The small molecule below binds the protein below.
Small molecule (SMILES): CC(=O)N[C@@H]1[C@@H](O)[C@H](O)[C@@H](CO)O[C@H]1O

Binding-site contacts:
Ligand atom O5 contacts residue GLY979 of chain 1.A at 4.4 Å.
Ligand atom O6 contacts residue SER961 of chain 1.A at 3.7 Å.
Ligand atom C6 contacts residue SER961 of chain 1.A at 3.9 Å.
Ligand atom C1 contacts residue GLY979 of chain 1.A at 4.0 Å.

Sequence of chain 1.A:
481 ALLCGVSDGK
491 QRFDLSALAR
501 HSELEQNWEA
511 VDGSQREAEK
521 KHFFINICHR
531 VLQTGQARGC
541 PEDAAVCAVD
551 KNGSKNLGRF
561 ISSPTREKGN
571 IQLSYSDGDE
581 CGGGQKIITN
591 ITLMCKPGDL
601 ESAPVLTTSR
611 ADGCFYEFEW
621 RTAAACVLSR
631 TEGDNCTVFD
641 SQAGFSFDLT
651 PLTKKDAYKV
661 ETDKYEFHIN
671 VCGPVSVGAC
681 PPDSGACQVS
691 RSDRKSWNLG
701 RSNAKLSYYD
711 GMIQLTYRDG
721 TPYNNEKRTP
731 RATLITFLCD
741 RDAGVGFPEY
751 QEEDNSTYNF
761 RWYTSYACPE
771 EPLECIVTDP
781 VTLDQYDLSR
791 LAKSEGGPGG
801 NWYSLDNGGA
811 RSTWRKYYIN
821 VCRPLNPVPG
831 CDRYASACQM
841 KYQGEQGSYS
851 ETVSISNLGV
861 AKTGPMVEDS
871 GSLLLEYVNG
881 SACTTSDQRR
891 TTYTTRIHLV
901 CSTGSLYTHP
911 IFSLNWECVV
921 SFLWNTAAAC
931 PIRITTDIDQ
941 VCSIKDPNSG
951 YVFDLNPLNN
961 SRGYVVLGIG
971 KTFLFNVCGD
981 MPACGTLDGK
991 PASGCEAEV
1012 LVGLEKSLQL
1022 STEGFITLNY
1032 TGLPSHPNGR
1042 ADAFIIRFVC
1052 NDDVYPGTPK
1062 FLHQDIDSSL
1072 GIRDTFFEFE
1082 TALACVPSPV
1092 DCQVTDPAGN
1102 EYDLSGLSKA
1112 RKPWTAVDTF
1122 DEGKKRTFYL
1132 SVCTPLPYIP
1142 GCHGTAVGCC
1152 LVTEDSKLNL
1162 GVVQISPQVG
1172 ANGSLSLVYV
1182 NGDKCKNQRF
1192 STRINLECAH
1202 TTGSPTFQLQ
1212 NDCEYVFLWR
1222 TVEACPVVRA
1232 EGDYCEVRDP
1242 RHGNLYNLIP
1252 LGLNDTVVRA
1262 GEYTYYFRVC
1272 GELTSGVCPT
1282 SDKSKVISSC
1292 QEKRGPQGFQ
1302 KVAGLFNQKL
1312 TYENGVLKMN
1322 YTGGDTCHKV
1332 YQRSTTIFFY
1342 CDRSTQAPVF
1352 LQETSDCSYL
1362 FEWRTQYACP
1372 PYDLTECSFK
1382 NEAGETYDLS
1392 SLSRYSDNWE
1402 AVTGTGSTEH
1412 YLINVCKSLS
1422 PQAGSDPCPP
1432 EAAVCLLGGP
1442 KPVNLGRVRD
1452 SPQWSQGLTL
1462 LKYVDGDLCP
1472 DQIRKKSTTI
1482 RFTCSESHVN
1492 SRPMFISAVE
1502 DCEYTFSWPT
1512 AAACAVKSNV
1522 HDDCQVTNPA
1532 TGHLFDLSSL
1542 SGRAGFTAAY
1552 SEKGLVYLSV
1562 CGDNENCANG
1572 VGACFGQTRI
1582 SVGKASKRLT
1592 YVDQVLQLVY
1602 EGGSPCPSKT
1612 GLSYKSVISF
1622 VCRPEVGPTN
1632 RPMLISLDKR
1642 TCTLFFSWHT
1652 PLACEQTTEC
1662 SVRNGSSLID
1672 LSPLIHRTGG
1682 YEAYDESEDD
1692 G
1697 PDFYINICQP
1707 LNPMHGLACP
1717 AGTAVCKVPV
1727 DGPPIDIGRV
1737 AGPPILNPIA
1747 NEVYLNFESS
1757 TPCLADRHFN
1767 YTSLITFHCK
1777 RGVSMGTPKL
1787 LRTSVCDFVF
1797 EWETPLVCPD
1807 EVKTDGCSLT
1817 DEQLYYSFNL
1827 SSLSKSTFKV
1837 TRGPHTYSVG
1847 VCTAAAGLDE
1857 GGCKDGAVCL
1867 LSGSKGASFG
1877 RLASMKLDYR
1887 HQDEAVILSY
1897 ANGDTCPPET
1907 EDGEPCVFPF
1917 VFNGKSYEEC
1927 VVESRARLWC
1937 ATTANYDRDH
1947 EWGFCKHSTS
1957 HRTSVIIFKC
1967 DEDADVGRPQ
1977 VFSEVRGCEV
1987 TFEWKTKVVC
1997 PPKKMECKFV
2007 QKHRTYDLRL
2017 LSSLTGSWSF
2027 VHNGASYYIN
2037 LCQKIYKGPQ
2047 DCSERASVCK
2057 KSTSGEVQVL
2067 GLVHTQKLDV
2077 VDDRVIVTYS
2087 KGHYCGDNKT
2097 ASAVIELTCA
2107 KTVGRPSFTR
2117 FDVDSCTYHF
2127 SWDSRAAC